Sequence of chain 1.D:
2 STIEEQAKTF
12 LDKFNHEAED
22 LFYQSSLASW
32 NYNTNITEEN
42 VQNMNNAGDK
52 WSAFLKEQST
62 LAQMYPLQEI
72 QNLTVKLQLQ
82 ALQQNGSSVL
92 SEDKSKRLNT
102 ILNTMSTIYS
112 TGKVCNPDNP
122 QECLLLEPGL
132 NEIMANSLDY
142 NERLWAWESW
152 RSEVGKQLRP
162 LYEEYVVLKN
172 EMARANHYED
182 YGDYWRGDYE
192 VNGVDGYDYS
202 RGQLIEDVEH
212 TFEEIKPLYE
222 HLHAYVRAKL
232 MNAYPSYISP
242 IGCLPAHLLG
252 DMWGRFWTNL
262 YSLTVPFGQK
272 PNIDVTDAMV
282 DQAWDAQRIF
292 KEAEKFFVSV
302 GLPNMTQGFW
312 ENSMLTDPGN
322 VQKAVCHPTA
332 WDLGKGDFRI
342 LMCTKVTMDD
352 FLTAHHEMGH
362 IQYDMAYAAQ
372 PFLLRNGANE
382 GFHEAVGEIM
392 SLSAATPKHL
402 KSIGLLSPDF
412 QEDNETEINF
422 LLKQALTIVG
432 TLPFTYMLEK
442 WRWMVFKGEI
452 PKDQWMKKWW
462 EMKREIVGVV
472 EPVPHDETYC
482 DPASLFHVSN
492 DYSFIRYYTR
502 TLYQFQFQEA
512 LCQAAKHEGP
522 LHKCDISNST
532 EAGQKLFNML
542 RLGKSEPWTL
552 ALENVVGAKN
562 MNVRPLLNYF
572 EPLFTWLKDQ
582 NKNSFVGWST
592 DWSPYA

Binding-site contacts:
Ligand atom C8 contacts residue PHE268 of chain 1.D at 4.1 Å (hydrophobic).
Ligand atom C5 contacts residue ASN415 of chain 1.D at 3.7 Å.
Ligand atom C2 contacts residue ASN415 of chain 1.D at 2.5 Å.
Ligand atom C4 contacts residue ASN415 of chain 1.D at 4.2 Å.
Ligand atom C8 contacts residue ILE419 of chain 1.D at 4.1 Å (hydrophobic).
Ligand atom O7 contacts residue ASN415 of chain 1.D at 3.2 Å (h-bond).
Ligand atom C8 contacts residue TRP577 of chain 1.D at 3.6 Å (hydrophobic).
Ligand atom N2 contacts residue ASN415 of chain 1.D at 2.9 Å (h-bond).
Ligand atom C1 contacts residue ASN415 of chain 1.D at 1.4 Å.
Ligand atom O5 contacts residue ASN415 of chain 1.D at 2.4 Å (h-bond).
Ligand atom C3 contacts residue ASN415 of chain 1.D at 3.8 Å.
Ligand atom C8 contacts residue ASN415 of chain 1.D at 4.4 Å.
Ligand atom C7 contacts residue ASN415 of chain 1.D at 3.2 Å.

A small-molecule ligand and the protein it binds are described below.
Small molecule (SMILES): CC(=O)N[C@@H]1[C@@H](O)[C@H](O)[C@@H](CO)O[C@H]1O